Binding-site contacts:
Ligand atom C3 contacts residue NAG1 of chain 9.X at 3.7 Å.
Ligand atom O3 contacts residue NAG1 of chain 9.X at 2.6 Å (h-bond).
Ligand atom O5 contacts residue ASN69 of chain 9.D at 2.8 Å (h-bond).
Ligand atom C8 contacts residue SER70 of chain 9.D at 3.7 Å.
Ligand atom C5 contacts residue NAG1 of chain 9.X at 4.4 Å.
Ligand atom C7 contacts residue SER70 of chain 9.D at 4.4 Å.
Ligand atom N2 contacts residue VAL31 of chain 9.D at 4.0 Å.
Ligand atom C5 contacts residue VAL31 of chain 9.D at 4.2 Å (hydrophobic).
Ligand atom O4 contacts residue VAL31 of chain 9.D at 3.3 Å.
Ligand atom O7 contacts residue ASN69 of chain 9.D at 3.8 Å.
Ligand atom O6 contacts residue NAG1 of chain 9.X at 3.0 Å.
Ligand atom C4 contacts residue NAG1 of chain 9.X at 3.2 Å.
Ligand atom C6 contacts residue NAG1 of chain 9.X at 4.3 Å.
Ligand atom C8 contacts residue ARG57 of chain 9.D at 4.2 Å.
Ligand atom O4 contacts residue NAG1 of chain 9.X at 3.0 Å.
Ligand atom C4 contacts residue VAL31 of chain 9.D at 3.8 Å (hydrophobic).
Ligand atom C2 contacts residue ASN69 of chain 9.D at 4.2 Å.
Ligand atom C2 contacts residue VAL31 of chain 9.D at 4.0 Å (hydrophobic).
Ligand atom O5 contacts residue MET33 of chain 9.D at 4.2 Å.
Ligand atom C1 contacts residue VAL31 of chain 9.D at 4.3 Å (hydrophobic).
Ligand atom C6 contacts residue ASN69 of chain 9.D at 4.4 Å.
Ligand atom O1 contacts residue MET33 of chain 9.D at 3.9 Å.
Ligand atom C1 contacts residue ASN69 of chain 9.D at 2.7 Å.
Ligand atom C5 contacts residue ASN69 of chain 9.D at 3.7 Å.
Ligand atom C7 contacts residue ASN69 of chain 9.D at 3.8 Å.
Ligand atom N2 contacts residue ASN69 of chain 9.D at 4.3 Å.
Ligand atom C6 contacts residue MET33 of chain 9.D at 3.5 Å (hydrophobic).
Ligand atom C5 contacts residue MET33 of chain 9.D at 3.7 Å (hydrophobic).
Ligand atom O1 contacts residue VAL31 of chain 9.D at 3.4 Å (h-bond).
Ligand atom C8 contacts residue ASN69 of chain 9.D at 3.4 Å.
Ligand atom C6 contacts residue LEU24 of chain 9.D at 4.5 Å (hydrophobic).
Ligand atom O1 contacts residue SER70 of chain 9.D at 4.2 Å.
Ligand atom O1 contacts residue ASN69 of chain 9.D at 2.1 Å (h-bond).
Ligand atom O3 contacts residue VAL31 of chain 9.D at 3.6 Å.
Ligand atom C3 contacts residue VAL31 of chain 9.D at 3.0 Å (hydrophobic).

The protein below binds the small molecule below.
Small molecule (SMILES): CC(=O)N[C@@H]1[C@@H](O)[C@H](O)[C@@H](CO)O[C@H]1O

Sequence of chain 9.D:
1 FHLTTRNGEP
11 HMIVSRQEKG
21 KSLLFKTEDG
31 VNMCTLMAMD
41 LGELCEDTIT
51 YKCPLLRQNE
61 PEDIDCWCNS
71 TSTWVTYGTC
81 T